The protein below binds the small molecule below.
Small molecule (SMILES): Nc1ncnc2c1ncn2[C@@H]1C[C@@H](O)[C@@H](COP(=O)(O)O)O1

Binding-site contacts:
Ligand atom N6 contacts residue ASP407 of chain 6.A at 3.6 Å (salt-bridge).
Ligand atom C2 contacts residue HIS428 of chain 6.A at 3.8 Å.
Ligand atom C2' contacts residue GLY437 of chain 6.A at 2.8 Å.
Ligand atom N3 contacts residue PRO429 of chain 6.A at 4.4 Å.
Ligand atom P contacts residue HIS426 of chain 6.A at 3.9 Å.
Ligand atom C6 contacts residue PRO218 of chain 6.A at 4.2 Å (hydrophobic).
Ligand atom C2' contacts residue GLU215 of chain 6.A at 3.6 Å.
Ligand atom C2' contacts residue ASP216 of chain 6.A at 4.3 Å.
Ligand atom C6 contacts residue HIS428 of chain 6.A at 4.2 Å.
Ligand atom O5' contacts residue LYS439 of chain 6.A at 3.8 Å.
Ligand atom C3' contacts residue GLU215 of chain 6.A at 3.3 Å.
Ligand atom O3' contacts residue GLU215 of chain 6.A at 3.5 Å (salt-bridge).
Ligand atom O3' contacts residue LYS439 of chain 6.A at 3.5 Å.
Ligand atom N7 contacts residue GLY437 of chain 6.A at 3.5 Å (h-bond).
Ligand atom N7 contacts residue VAL217 of chain 6.A at 3.7 Å.
Ligand atom C5 contacts residue PRO218 of chain 6.A at 4.0 Å (hydrophobic).
Ligand atom N7 contacts residue PRO429 of chain 6.A at 4.3 Å.
Ligand atom N9 contacts residue GLY437 of chain 6.A at 3.3 Å (h-bond).
Ligand atom N6 contacts residue HIS428 of chain 6.A at 4.0 Å.
Ligand atom C1' contacts residue GLY437 of chain 6.A at 3.3 Å.
Ligand atom C8 contacts residue PRO218 of chain 6.A at 4.2 Å (hydrophobic).
Ligand atom N9 contacts residue PRO218 of chain 6.A at 4.2 Å.
Ligand atom N6 contacts residue SER430 of chain 6.A at 3.7 Å.
Ligand atom C3' contacts residue GLY437 of chain 6.A at 3.9 Å.
Ligand atom O3' contacts residue GLY437 of chain 6.A at 3.9 Å.
Ligand atom O1P contacts residue HIS426 of chain 6.A at 2.7 Å (h-bond).
Ligand atom O1P contacts residue LYS439 of chain 6.A at 2.6 Å.
Ligand atom P contacts residue LYS439 of chain 6.A at 3.3 Å.
Ligand atom C4 contacts residue PRO218 of chain 6.A at 4.1 Å (hydrophobic).
Ligand atom C8 contacts residue GLY437 of chain 6.A at 2.8 Å.
Ligand atom N9 contacts residue VAL217 of chain 6.A at 4.4 Å.
Ligand atom N1 contacts residue HIS428 of chain 6.A at 3.3 Å.
Ligand atom O3' contacts residue ILE420 of chain 6.A at 4.2 Å.
Ligand atom C8 contacts residue PRO429 of chain 6.A at 4.3 Å (hydrophobic).
Ligand atom O2P contacts residue HIS426 of chain 6.A at 3.6 Å.
Ligand atom C8 contacts residue VAL217 of chain 6.A at 3.5 Å (hydrophobic).
Ligand atom C6 contacts residue SER430 of chain 6.A at 4.2 Å.
Ligand atom N9 contacts residue PRO429 of chain 6.A at 4.3 Å.
Ligand atom O3P contacts residue LYS439 of chain 6.A at 2.9 Å.
Ligand atom N7 contacts residue PRO218 of chain 6.A at 4.0 Å.

Sequence of chain 6.A:
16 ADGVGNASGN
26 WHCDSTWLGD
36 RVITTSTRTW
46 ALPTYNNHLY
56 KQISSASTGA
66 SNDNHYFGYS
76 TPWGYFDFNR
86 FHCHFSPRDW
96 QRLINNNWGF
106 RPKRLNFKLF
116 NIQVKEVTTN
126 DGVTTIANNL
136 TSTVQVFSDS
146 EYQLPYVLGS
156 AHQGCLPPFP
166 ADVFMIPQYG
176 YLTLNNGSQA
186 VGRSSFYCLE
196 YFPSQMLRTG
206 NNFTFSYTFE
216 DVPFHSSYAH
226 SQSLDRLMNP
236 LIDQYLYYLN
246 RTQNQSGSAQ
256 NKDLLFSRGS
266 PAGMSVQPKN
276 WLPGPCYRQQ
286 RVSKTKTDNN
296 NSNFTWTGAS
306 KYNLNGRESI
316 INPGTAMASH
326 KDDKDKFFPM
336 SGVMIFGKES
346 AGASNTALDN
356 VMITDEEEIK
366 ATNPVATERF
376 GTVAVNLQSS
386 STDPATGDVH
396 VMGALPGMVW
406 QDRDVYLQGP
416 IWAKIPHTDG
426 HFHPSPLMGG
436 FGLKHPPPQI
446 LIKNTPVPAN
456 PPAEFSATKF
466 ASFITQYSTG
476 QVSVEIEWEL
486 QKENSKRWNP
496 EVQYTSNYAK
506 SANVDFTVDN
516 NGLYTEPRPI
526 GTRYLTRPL